Sequence of chain 34.C:
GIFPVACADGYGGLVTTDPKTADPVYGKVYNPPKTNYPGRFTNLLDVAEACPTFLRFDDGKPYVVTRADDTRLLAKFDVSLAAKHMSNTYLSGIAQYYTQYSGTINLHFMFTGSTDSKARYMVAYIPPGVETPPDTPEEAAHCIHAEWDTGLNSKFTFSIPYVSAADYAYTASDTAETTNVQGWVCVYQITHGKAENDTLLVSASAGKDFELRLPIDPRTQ

Sequence of chain 35.B:
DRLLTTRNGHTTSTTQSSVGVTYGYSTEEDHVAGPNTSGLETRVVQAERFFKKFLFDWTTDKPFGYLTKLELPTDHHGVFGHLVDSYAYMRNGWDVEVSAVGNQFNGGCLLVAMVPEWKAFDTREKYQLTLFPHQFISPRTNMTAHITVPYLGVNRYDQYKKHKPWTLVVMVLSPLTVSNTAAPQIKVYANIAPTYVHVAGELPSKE

A small-molecule ligand and the protein it binds are described below.
Small molecule (SMILES): O=C(O)[C@@H]1O[C@@H](O[C@H]2[C@H](O)[C@@H](NS(=O)(=O)O)[C@@H](O)O[C@@H]2COS(=O)(=O)O)[C@H](OS(=O)(=O)O)[C@@H](O)[C@@H]1O[C@H]1O[C@H](COS(=O)(=O)O)[C@@H](O)[C@H](O)[C@H]1NS(=O)(=O)O

Sequence of chain 35.A:
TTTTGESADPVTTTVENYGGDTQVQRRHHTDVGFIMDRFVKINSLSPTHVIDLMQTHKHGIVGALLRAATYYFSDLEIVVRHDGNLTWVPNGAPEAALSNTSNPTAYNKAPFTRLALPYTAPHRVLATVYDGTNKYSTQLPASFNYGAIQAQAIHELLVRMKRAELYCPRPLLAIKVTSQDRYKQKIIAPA

Binding-site contacts:
Ligand atom O6S contacts residue ARG135 of chain 35.B at 3.7 Å.
Ligand atom O2S contacts residue ASP59 of chain 34.C at 3.2 Å.
Ligand atom O3S contacts residue LYS193 of chain 35.A at 3.1 Å (salt-bridge).
Ligand atom S1 contacts residue ASP58 of chain 34.C at 3.7 Å.
Ligand atom S1 contacts residue ASP59 of chain 34.C at 3.7 Å.
Ligand atom O5S contacts residue ARG135 of chain 35.B at 3.6 Å.
Ligand atom O6S contacts residue ASN88 of chain 34.C at 3.9 Å.
Ligand atom O2S contacts residue ARG56 of chain 34.C at 4.1 Å.
Ligand atom C3 contacts residue ARG56 of chain 34.C at 3.9 Å.
Ligand atom O5S contacts residue ASN88 of chain 34.C at 3.0 Å (h-bond).
Ligand atom O6S contacts residue ARG56 of chain 34.C at 3.7 Å.
Ligand atom O6 contacts residue ARG135 of chain 35.B at 3.6 Å.
Ligand atom C5 contacts residue THR134 of chain 35.B at 3.9 Å.
Ligand atom S2 contacts residue ARG56 of chain 34.C at 3.4 Å (salt-bridge).
Ligand atom C3 contacts residue LYS193 of chain 35.A at 3.6 Å.
Ligand atom O3 contacts residue LYS193 of chain 35.A at 2.8 Å (salt-bridge).
Ligand atom O2S contacts residue ASP58 of chain 34.C at 2.3 Å (salt-bridge).
Ligand atom C6 contacts residue ARG135 of chain 35.B at 3.8 Å.
Ligand atom O1S contacts residue ASP59 of chain 34.C at 3.0 Å.
Ligand atom S2 contacts residue ASN88 of chain 34.C at 4.0 Å.
Ligand atom C5 contacts residue ARG135 of chain 35.B at 4.1 Å.
Ligand atom C2 contacts residue LYS193 of chain 35.A at 3.6 Å.
Ligand atom O6 contacts residue LYS193 of chain 35.A at 3.5 Å.
Ligand atom O5 contacts residue LYS193 of chain 35.A at 3.6 Å.
Ligand atom N2 contacts residue ARG56 of chain 34.C at 3.9 Å.
Ligand atom S2 contacts residue ARG135 of chain 35.B at 4.0 Å.
Ligand atom C6 contacts residue THR134 of chain 35.B at 3.5 Å.
Ligand atom O4S contacts residue ARG56 of chain 34.C at 2.5 Å (salt-bridge).
Ligand atom O3S contacts residue THR134 of chain 35.B at 3.3 Å (h-bond).
Ligand atom O1 contacts residue ASP133 of chain 35.B at 4.1 Å.
Ligand atom O3 contacts residue ASP59 of chain 34.C at 4.0 Å.
Ligand atom O3 contacts residue ARG56 of chain 34.C at 3.9 Å.
Ligand atom O6S contacts residue LYS193 of chain 35.A at 3.4 Å.
Ligand atom O5S contacts residue ARG56 of chain 34.C at 3.6 Å (salt-bridge).
Ligand atom O6B contacts residue LYS193 of chain 35.A at 4.1 Å.
Ligand atom O5 contacts residue ARG135 of chain 35.B at 3.2 Å.
Ligand atom O1S contacts residue ASP58 of chain 34.C at 4.1 Å.
Ligand atom O4 contacts residue THR195 of chain 35.A at 3.7 Å.
Ligand atom C4 contacts residue LYS193 of chain 35.A at 3.4 Å.
Ligand atom C1 contacts residue ASP133 of chain 35.B at 4.0 Å.